Binding-site contacts:
Ligand atom C18 contacts residue LYS134 of chain 1.C at 3.5 Å.
Ligand atom O38 contacts residue LYS125 of chain 1.C at 3.0 Å (salt-bridge).
Ligand atom O22 contacts residue LEU70 of chain 1.C at 3.2 Å.
Ligand atom C5 contacts residue PHE123 of chain 1.C at 3.6 Å (hydrophobic).
Ligand atom C2 contacts residue LYS134 of chain 1.C at 3.6 Å.
Ligand atom O11 contacts residue TYR106 of chain 1.C at 2.7 Å (h-bond).
Ligand atom O8 contacts residue ALA40 of chain 1.C at 3.6 Å.
Ligand atom C4 contacts residue PHE123 of chain 1.C at 3.5 Å (hydrophobic).
Ligand atom C5 contacts residue TYR132 of chain 1.C at 3.5 Å (hydrophobic).
Ligand atom C19 contacts residue TYR52 of chain 1.C at 3.7 Å (hydrophobic).
Ligand atom C6 contacts residue TYR132 of chain 1.C at 3.6 Å (hydrophobic).
Ligand atom O16 contacts residue ILE41 of chain 1.C at 3.5 Å.
Ligand atom C5 contacts residue PHE133 of chain 1.C at 3.7 Å (hydrophobic).
Ligand atom O10 contacts residue LYS134 of chain 1.C at 3.4 Å (salt-bridge).
Ligand atom C7 contacts residue LYS134 of chain 1.C at 3.8 Å.
Ligand atom O45 contacts residue TYR132 of chain 1.C at 3.3 Å.
Ligand atom C31 contacts residue TRP79 of chain 1.C at 3.7 Å (hydrophobic).
Ligand atom C1 contacts residue LYS134 of chain 1.C at 3.6 Å.
Ligand atom O25 contacts residue LYS125 of chain 1.C at 3.6 Å.
Ligand atom C6 contacts residue LYS134 of chain 1.C at 3.7 Å.
Ligand atom C35 contacts residue TRP79 of chain 1.C at 3.8 Å (hydrophobic).
Ligand atom C13 contacts residue ILE41 of chain 1.C at 3.4 Å (hydrophobic).
Ligand atom C4 contacts residue LYS125 of chain 1.C at 3.7 Å.
Ligand atom C36 contacts residue TRP79 of chain 1.C at 3.5 Å (hydrophobic).
Ligand atom C33 contacts residue LYS125 of chain 1.C at 3.4 Å.
Ligand atom N20 contacts residue LYS134 of chain 1.C at 3.2 Å (salt-bridge).
Ligand atom O17 contacts residue LYS134 of chain 1.C at 3.2 Å (salt-bridge).
Ligand atom O30 contacts residue TRP79 of chain 1.C at 3.5 Å.
Ligand atom C35 contacts residue TYR106 of chain 1.C at 3.5 Å (hydrophobic).
Ligand atom C19 contacts residue LYS134 of chain 1.C at 3.5 Å.
Ligand atom C18 contacts residue TYR52 of chain 1.C at 3.6 Å (hydrophobic).
Ligand atom C36 contacts residue LYS134 of chain 1.C at 3.8 Å.
Ligand atom O10 contacts residue LYS125 of chain 1.C at 3.7 Å.
Ligand atom O22 contacts residue TYR52 of chain 1.C at 3.8 Å.
Ligand atom N9 contacts residue LYS134 of chain 1.C at 3.7 Å.
Ligand atom C12 contacts residue ILE41 of chain 1.C at 3.5 Å (hydrophobic).
Ligand atom C5 contacts residue LYS125 of chain 1.C at 3.8 Å.
Ligand atom C34 contacts residue LYS125 of chain 1.C at 3.6 Å.
Ligand atom C29 contacts residue LYS134 of chain 1.C at 3.5 Å.
Ligand atom C6 contacts residue PHE133 of chain 1.C at 3.6 Å (hydrophobic).

A small-molecule ligand and the protein it binds are described below.
Small molecule (SMILES): N[C@@H](CO)C(=O)OC[C@H](NC(=O)c1cccc(O)c1O)C(=O)OC[C@H](NC(=O)c1cccc(O)c1O)C(=O)O

Sequence of chain 1.C:
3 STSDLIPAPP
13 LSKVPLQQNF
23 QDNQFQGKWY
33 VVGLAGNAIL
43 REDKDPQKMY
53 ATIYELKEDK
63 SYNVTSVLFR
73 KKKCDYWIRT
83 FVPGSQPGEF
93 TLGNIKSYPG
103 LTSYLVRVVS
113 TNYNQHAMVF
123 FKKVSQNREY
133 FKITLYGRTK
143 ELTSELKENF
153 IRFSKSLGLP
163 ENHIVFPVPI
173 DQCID